A protein and the small-molecule ligand that binds it are described below.
Small molecule (SMILES): CC(=O)N[C@@H]1[C@@H](O)[C@H](O)[C@@H](CO)O[C@H]1O

Sequence of chain 2.B:
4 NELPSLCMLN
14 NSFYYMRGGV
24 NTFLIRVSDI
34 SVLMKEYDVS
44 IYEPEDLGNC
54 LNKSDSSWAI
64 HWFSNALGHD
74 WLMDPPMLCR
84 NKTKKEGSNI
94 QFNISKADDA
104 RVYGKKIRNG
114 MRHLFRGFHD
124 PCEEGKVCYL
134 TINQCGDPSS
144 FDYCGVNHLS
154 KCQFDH

Binding-site contacts:
Ligand atom O5 contacts residue ASN13 of chain 2.B at 2.4 Å (h-bond).
Ligand atom C8 contacts residue ASN13 of chain 2.B at 4.3 Å.
Ligand atom C8 contacts residue SER15 of chain 2.B at 2.9 Å.
Ligand atom C1 contacts residue PHE16 of chain 2.B at 4.0 Å (hydrophobic).
Ligand atom C7 contacts residue ASN13 of chain 2.B at 3.0 Å.
Ligand atom N2 contacts residue ASN13 of chain 2.B at 2.7 Å (h-bond).
Ligand atom N2 contacts residue SER15 of chain 2.B at 4.4 Å.
Ligand atom C5 contacts residue ASN13 of chain 2.B at 3.7 Å.
Ligand atom C7 contacts residue SER15 of chain 2.B at 4.0 Å.
Ligand atom C2 contacts residue ASN13 of chain 2.B at 2.3 Å.
Ligand atom C3 contacts residue PHE16 of chain 2.B at 4.3 Å (hydrophobic).
Ligand atom N2 contacts residue PHE16 of chain 2.B at 3.9 Å.
Ligand atom C4 contacts residue ASN13 of chain 2.B at 4.2 Å.
Ligand atom C6 contacts residue ASN150 of chain 2.B at 4.1 Å.
Ligand atom O7 contacts residue ASN13 of chain 2.B at 2.9 Å (h-bond).
Ligand atom C3 contacts residue ASN13 of chain 2.B at 3.7 Å.
Ligand atom C1 contacts residue ASN13 of chain 2.B at 1.5 Å.
Ligand atom O4 contacts residue HIS151 of chain 2.B at 4.3 Å.
Ligand atom C2 contacts residue PHE16 of chain 2.B at 4.3 Å (hydrophobic).